The small molecule below binds the protein below.
Small molecule (SMILES): CC(=O)N[C@@H]1[C@@H](O)[C@H](O)[C@@H](CO)O[C@H]1O

Sequence of chain 1.C:
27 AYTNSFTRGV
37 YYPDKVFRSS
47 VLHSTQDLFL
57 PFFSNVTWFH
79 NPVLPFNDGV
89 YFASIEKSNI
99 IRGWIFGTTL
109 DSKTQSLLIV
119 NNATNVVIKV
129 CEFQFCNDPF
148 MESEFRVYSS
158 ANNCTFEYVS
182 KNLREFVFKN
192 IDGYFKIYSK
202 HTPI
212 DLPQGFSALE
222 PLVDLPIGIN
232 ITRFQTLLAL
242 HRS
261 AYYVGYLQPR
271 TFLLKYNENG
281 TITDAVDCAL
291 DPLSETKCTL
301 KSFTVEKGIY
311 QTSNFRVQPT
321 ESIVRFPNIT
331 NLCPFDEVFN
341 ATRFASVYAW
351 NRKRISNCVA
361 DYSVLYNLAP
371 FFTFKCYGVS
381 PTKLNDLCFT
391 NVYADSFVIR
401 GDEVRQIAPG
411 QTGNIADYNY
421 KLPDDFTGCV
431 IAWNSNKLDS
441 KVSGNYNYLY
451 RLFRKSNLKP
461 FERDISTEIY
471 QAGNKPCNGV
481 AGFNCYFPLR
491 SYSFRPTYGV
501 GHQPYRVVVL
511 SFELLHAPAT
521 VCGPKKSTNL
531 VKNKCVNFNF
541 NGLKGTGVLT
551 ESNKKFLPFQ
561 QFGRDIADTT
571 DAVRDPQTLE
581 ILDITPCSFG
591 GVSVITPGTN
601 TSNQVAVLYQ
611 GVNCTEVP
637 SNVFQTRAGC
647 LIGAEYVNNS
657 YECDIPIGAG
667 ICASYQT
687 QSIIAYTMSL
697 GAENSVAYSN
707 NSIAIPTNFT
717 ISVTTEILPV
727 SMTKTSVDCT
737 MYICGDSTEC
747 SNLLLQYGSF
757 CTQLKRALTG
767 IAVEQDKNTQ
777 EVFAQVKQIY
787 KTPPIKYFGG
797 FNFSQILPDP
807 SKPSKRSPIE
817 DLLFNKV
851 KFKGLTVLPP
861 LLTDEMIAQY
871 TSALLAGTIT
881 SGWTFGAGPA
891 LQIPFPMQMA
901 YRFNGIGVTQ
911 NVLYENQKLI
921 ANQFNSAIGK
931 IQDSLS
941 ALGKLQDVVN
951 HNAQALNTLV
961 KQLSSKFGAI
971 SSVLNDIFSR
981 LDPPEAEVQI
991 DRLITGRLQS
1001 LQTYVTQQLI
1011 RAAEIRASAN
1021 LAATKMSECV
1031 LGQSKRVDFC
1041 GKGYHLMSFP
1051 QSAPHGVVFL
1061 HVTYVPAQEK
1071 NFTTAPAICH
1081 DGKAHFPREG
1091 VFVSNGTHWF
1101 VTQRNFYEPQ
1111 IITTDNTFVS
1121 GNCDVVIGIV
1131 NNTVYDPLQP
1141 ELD

Binding-site contacts:
Ligand atom N2 contacts residue ASN279 of chain 1.C at 3.0 Å (h-bond).
Ligand atom C7 contacts residue ASN279 of chain 1.C at 3.8 Å.
Ligand atom C3 contacts residue ASN279 of chain 1.C at 3.8 Å.
Ligand atom C1 contacts residue ASN279 of chain 1.C at 1.4 Å.
Ligand atom C5 contacts residue ASN279 of chain 1.C at 3.6 Å.
Ligand atom C4 contacts residue ASN279 of chain 1.C at 4.2 Å.
Ligand atom O7 contacts residue ASN279 of chain 1.C at 3.8 Å.
Ligand atom O5 contacts residue ASN279 of chain 1.C at 2.3 Å (h-bond).
Ligand atom C2 contacts residue ASN279 of chain 1.C at 2.5 Å.